Binding-site contacts:
Ligand atom CL2 contacts residue ALA11 of chain 1.A at 4.3 Å.
Ligand atom CL2 contacts residue HIS15 of chain 1.A at 3.1 Å.
Ligand atom C1 contacts residue HIS15 of chain 1.A at 4.2 Å.
Ligand atom CL2 contacts residue ASP87 of chain 1.A at 4.1 Å.
Ligand atom RU1 contacts residue ARG14 of chain 1.A at 2.5 Å.
Ligand atom N2 contacts residue ARG14 of chain 1.A at 3.6 Å (salt-bridge).
Ligand atom RU1 contacts residue HIS15 of chain 1.A at 2.1 Å.
Ligand atom CL1 contacts residue ALA11 of chain 1.A at 3.7 Å.
Ligand atom CL1 contacts residue ARG14 of chain 1.A at 3.1 Å.
Ligand atom CL1 contacts residue HIS15 of chain 1.A at 3.0 Å.
Ligand atom C3 contacts residue ASP87 of chain 1.A at 3.9 Å.
Ligand atom C1 contacts residue ARG14 of chain 1.A at 3.1 Å.
Ligand atom CL2 contacts residue ILE88 of chain 1.A at 3.5 Å.
Ligand atom N1 contacts residue ARG14 of chain 1.A at 4.1 Å.
Ligand atom C2 contacts residue ARG14 of chain 1.A at 3.7 Å.

Sequence of chain 1.A:
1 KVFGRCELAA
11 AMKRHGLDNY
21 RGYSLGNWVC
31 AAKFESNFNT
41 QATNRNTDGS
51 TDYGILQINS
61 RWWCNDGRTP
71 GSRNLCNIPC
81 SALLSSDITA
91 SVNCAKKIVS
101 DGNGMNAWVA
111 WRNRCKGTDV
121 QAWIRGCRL

This protein binds this small molecule.
Small molecule (SMILES): Cn1c([Ru](Cl)Cl)[n+](C)c2ccccc21